Sequence of chain 1.M:
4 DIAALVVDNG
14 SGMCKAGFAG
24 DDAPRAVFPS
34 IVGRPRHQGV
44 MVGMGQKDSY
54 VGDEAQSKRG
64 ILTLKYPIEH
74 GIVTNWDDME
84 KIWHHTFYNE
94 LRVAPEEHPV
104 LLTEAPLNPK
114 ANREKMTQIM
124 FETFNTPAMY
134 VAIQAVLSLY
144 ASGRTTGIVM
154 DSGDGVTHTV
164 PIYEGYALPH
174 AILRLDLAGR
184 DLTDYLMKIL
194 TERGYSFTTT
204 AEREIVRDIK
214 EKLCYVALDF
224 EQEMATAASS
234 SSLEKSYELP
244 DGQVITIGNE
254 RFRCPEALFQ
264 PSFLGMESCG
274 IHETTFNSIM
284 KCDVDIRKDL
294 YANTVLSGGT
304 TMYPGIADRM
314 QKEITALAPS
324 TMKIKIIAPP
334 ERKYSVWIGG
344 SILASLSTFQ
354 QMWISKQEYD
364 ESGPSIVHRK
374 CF

Sequence of chain 1.L:
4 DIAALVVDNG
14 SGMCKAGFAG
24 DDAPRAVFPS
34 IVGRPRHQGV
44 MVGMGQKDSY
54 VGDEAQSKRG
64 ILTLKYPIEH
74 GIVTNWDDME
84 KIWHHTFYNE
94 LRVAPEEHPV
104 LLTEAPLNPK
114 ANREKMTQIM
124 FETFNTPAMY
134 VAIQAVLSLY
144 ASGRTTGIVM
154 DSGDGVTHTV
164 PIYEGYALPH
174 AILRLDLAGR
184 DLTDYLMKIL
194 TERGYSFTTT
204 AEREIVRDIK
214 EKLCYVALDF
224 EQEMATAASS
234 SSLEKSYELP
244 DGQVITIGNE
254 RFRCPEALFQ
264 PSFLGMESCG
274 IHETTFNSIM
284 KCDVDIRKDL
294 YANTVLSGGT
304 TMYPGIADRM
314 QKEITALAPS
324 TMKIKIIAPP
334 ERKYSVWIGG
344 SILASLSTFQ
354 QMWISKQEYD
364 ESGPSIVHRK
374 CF

Binding-site contacts:
Ligand atom CB contacts residue GLY197 of chain 1.M at 3.5 Å.
Ligand atom CB contacts residue GLY197 of chain 1.M at 3.9 Å.
Ligand atom CD1 contacts residue ARG196 of chain 1.M at 3.9 Å.
Ligand atom N contacts residue GLY197 of chain 1.M at 3.1 Å (h-bond).
Ligand atom C contacts residue GLY197 of chain 1.M at 3.9 Å.
Ligand atom CE3 contacts residue SER199 of chain 1.M at 3.8 Å.
Ligand atom CZ3 contacts residue PRO112 of chain 1.L at 3.6 Å (hydrophobic).
Ligand atom CE3 contacts residue PRO112 of chain 1.L at 4.0 Å (hydrophobic).
Ligand atom CZ2 contacts residue ILE75 of chain 1.L at 3.9 Å (hydrophobic).
Ligand atom CE2 contacts residue ILE75 of chain 1.L at 3.6 Å (hydrophobic).
Ligand atom N contacts residue TYR198 of chain 1.M at 3.8 Å.
Ligand atom CB contacts residue GLU72 of chain 1.L at 3.4 Å.
Ligand atom CD1 contacts residue SER199 of chain 1.M at 3.5 Å.
Ligand atom CZ2 contacts residue ARG177 of chain 1.L at 3.4 Å.
Ligand atom CA contacts residue GLY197 of chain 1.M at 4.0 Å.
Ligand atom CA contacts residue GLY197 of chain 1.M at 3.9 Å.
Ligand atom CE3 contacts residue GLY197 of chain 1.M at 3.4 Å.
Ligand atom CB contacts residue TYR198 of chain 1.M at 3.1 Å (hydrophobic).
Ligand atom O1 contacts residue GLY197 of chain 1.M at 3.0 Å (h-bond).
Ligand atom N contacts residue GLY197 of chain 1.M at 3.7 Å.
Ligand atom C contacts residue SER199 of chain 1.M at 3.9 Å.
Ligand atom O contacts residue SER199 of chain 1.M at 3.7 Å.
Ligand atom CG2 contacts residue GLU205 of chain 1.M at 3.6 Å.
Ligand atom O contacts residue TYR198 of chain 1.M at 3.7 Å.
Ligand atom O contacts residue SER199 of chain 1.M at 3.1 Å (h-bond).
Ligand atom CE2 contacts residue SER199 of chain 1.M at 3.6 Å.
Ligand atom CD2 contacts residue ILE75 of chain 1.L at 3.6 Å (hydrophobic).
Ligand atom CE3 contacts residue ILE75 of chain 1.L at 3.8 Å (hydrophobic).
Ligand atom CG contacts residue SER199 of chain 1.M at 3.4 Å.
Ligand atom SG contacts residue SER199 of chain 1.M at 4.0 Å.
Ligand atom CH2 contacts residue ARG177 of chain 1.L at 3.2 Å.
Ligand atom CG contacts residue GLY197 of chain 1.M at 3.9 Å.
Ligand atom CA contacts residue SER199 of chain 1.M at 3.5 Å.
Ligand atom CD2 contacts residue SER199 of chain 1.M at 3.4 Å.
Ligand atom O contacts residue GLN246 of chain 1.M at 3.1 Å (h-bond).
Ligand atom CZ2 contacts residue SER199 of chain 1.M at 4.0 Å.
Ligand atom CB contacts residue GLU205 of chain 1.M at 3.6 Å.
Ligand atom CH2 contacts residue LEU110 of chain 1.L at 3.6 Å (hydrophobic).
Ligand atom NE1 contacts residue SER199 of chain 1.M at 3.6 Å.
Ligand atom CZ3 contacts residue ILE75 of chain 1.L at 4.0 Å (hydrophobic).

This small molecule binds to this protein.
Small molecule (SMILES): C[C@@H]1NC(=O)[C@H](C[C@@](C)(O)CO)NC(=O)[C@H](Cc2c[nH]c3ccccc23)NC(=O)[C@H](C)NC(=O)[C@@H]2C[C@@H](O)CN2C(=O)[C@H](CS)NC(=O)[C@@H]([C@H](C)O)NC1=O